Sequence of chain 5.D:
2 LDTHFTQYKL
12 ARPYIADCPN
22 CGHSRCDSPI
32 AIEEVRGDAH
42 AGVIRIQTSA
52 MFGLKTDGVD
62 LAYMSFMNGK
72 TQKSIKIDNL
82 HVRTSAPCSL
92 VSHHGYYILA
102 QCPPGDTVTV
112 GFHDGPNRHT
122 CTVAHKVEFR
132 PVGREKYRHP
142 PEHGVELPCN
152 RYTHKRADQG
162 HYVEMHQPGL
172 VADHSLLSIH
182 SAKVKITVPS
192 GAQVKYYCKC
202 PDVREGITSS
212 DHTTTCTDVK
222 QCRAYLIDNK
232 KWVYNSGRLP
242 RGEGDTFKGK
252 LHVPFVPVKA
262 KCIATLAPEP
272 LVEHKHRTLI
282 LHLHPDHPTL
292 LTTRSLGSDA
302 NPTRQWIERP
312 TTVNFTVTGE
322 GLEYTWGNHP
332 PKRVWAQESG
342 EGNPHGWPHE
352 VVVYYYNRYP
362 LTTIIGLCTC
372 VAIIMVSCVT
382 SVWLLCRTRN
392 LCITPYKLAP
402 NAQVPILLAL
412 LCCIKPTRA

This small molecule binds to this protein.
Small molecule (SMILES): O=C(O)[C@@H]1O[C@H](O[C@H]2[C@@H](OS(=O)(=O)O)O[C@@H](O)[C@H](NS(=O)(=O)O)[C@H]2O)[C@@H](OS(=O)(=O)O)[C@H](O)[C@@H]1O

Binding-site contacts:
Ligand atom SAG contacts residue ARG157 of chain 5.D at 3.6 Å (salt-bridge).
Ligand atom C6 contacts residue HIS94 of chain 5.D at 3.9 Å.
Ligand atom O5 contacts residue ARG157 of chain 5.D at 3.8 Å.
Ligand atom O3 contacts residue ALA158 of chain 5.D at 3.0 Å (h-bond).
Ligand atom O6A contacts residue LEU62 of chain 5.D at 3.4 Å.
Ligand atom OBI contacts residue LYS156 of chain 5.D at 4.0 Å.
Ligand atom O3 contacts residue LYS156 of chain 5.D at 3.0 Å.
Ligand atom OAH contacts residue LEU2 of chain 5.D at 2.8 Å (h-bond).
Ligand atom C6 contacts residue SER93 of chain 5.D at 4.0 Å.
Ligand atom O5 contacts residue HIS155 of chain 5.D at 3.6 Å.
Ligand atom OAF contacts residue ALA158 of chain 5.D at 3.3 Å.
Ligand atom O6B contacts residue ARG157 of chain 5.D at 3.3 Å (salt-bridge).
Ligand atom O5B contacts residue LYS156 of chain 5.D at 3.3 Å.
Ligand atom O6B contacts residue LYS156 of chain 5.D at 3.3 Å.
Ligand atom C3 contacts residue ALA158 of chain 5.D at 4.0 Å (hydrophobic).
Ligand atom C4 contacts residue LYS156 of chain 5.D at 4.0 Å.
Ligand atom OAH contacts residue ASP3 of chain 5.D at 4.0 Å.
Ligand atom O3 contacts residue ARG157 of chain 5.D at 3.3 Å (salt-bridge).
Ligand atom O6B contacts residue HIS94 of chain 5.D at 4.0 Å.
Ligand atom O4 contacts residue HIS155 of chain 5.D at 3.5 Å (h-bond).
Ligand atom O4 contacts residue SER93 of chain 5.D at 3.0 Å (h-bond).
Ligand atom C3 contacts residue ARG157 of chain 5.D at 3.7 Å.
Ligand atom C5 contacts residue LEU62 of chain 5.D at 3.8 Å (hydrophobic).
Ligand atom O4 contacts residue LYS156 of chain 5.D at 3.5 Å.
Ligand atom C5 contacts residue HIS155 of chain 5.D at 4.0 Å.
Ligand atom O6A contacts residue SER93 of chain 5.D at 3.2 Å.
Ligand atom O6B contacts residue HIS155 of chain 5.D at 3.3 Å (h-bond).
Ligand atom C2 contacts residue ALA158 of chain 5.D at 3.7 Å (hydrophobic).
Ligand atom C3 contacts residue LYS156 of chain 5.D at 4.0 Å.
Ligand atom OAH contacts residue THR4 of chain 5.D at 3.7 Å.
Ligand atom O6A contacts residue HIS94 of chain 5.D at 3.2 Å (h-bond).
Ligand atom O6A contacts residue HIS155 of chain 5.D at 3.8 Å.
Ligand atom C6 contacts residue HIS155 of chain 5.D at 3.4 Å.
Ligand atom C6 contacts residue LEU62 of chain 5.D at 3.5 Å (hydrophobic).
Ligand atom OAF contacts residue ARG157 of chain 5.D at 2.8 Å (salt-bridge).
Ligand atom O5 contacts residue LYS156 of chain 5.D at 3.4 Å.
Ligand atom OAF contacts residue THR4 of chain 5.D at 2.9 Å (h-bond).
Ligand atom OAH contacts residue ARG157 of chain 5.D at 3.1 Å (salt-bridge).
Ligand atom SAG contacts residue THR4 of chain 5.D at 3.9 Å.
Ligand atom O6B contacts residue LEU62 of chain 5.D at 4.0 Å.